Sequence of chain 1.D:
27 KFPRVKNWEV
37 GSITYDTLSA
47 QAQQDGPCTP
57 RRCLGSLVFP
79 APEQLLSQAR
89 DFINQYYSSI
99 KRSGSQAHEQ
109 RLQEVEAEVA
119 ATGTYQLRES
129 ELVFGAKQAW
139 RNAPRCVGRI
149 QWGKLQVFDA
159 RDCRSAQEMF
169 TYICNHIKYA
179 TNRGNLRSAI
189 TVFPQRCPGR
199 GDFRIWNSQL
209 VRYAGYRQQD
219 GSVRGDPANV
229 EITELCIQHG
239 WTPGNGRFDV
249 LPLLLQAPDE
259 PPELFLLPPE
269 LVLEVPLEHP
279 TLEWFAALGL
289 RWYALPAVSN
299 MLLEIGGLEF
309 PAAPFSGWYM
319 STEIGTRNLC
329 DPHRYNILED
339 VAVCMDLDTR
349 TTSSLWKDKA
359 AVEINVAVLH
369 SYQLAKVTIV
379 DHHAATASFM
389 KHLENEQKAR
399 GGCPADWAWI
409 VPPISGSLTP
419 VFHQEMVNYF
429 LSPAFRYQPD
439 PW

Binding-site contacts:
Ligand atom C08 contacts residue GLU321 of chain 1.D at 3.3 Å.
Ligand atom C11 contacts residue HEM1 of chain 1.EA at 3.6 Å.
Ligand atom N20 contacts residue HEM1 of chain 1.EA at 3.8 Å.
Ligand atom C22 contacts residue PHE65 of chain 1.D at 3.7 Å (hydrophobic).
Ligand atom C02 contacts residue TRP316 of chain 1.D at 3.7 Å (hydrophobic).
Ligand atom C21 contacts residue TYR435 of chain 1.D at 3.4 Å (hydrophobic).
Ligand atom C12 contacts residue VAL296 of chain 1.D at 3.4 Å (hydrophobic).
Ligand atom C18 contacts residue HEM1 of chain 1.EA at 3.3 Å.
Ligand atom C05 contacts residue VAL296 of chain 1.D at 3.7 Å (hydrophobic).
Ligand atom C06 contacts residue GLU321 of chain 1.D at 3.4 Å.
Ligand atom C02 contacts residue HEM1 of chain 1.EA at 3.6 Å.
Ligand atom C07 contacts residue PHE313 of chain 1.D at 3.6 Å (hydrophobic).
Ligand atom C15 contacts residue HEM1 of chain 1.EA at 3.5 Å.
Ligand atom C22 contacts residue VAL64 of chain 1.D at 3.6 Å (hydrophobic).
Ligand atom C07 contacts residue GLY315 of chain 1.D at 3.7 Å.
Ligand atom F13 contacts residue PHE313 of chain 1.D at 3.6 Å.
Ligand atom N02 contacts residue TRP316 of chain 1.D at 2.8 Å (h-bond).
Ligand atom C07 contacts residue PRO294 of chain 1.D at 3.9 Å (hydrophobic).
Ligand atom C09 contacts residue HEM1 of chain 1.EA at 3.5 Å.
Ligand atom F13 contacts residue HEM1 of chain 1.EA at 2.9 Å.
Ligand atom C19 contacts residue TRP407 of chain 1.D at 3.9 Å (hydrophobic).
Ligand atom C03 contacts residue HEM1 of chain 1.EA at 3.2 Å.
Ligand atom C14 contacts residue HEM1 of chain 1.EA at 3.0 Å.
Ligand atom C09 contacts residue GLU321 of chain 1.D at 3.4 Å.
Ligand atom C19 contacts residue HEM1 of chain 1.EA at 3.0 Å.
Ligand atom C13 contacts residue HEM1 of chain 1.EA at 3.2 Å.
Ligand atom C04 contacts residue HEM1 of chain 1.EA at 3.9 Å.
Ligand atom N02 contacts residue HEM1 of chain 1.EA at 3.3 Å.
Ligand atom N01 contacts residue GLU321 of chain 1.D at 2.6 Å (salt-bridge).
Ligand atom C07 contacts residue HEM1 of chain 1.EA at 3.5 Å.
Ligand atom C21 contacts residue PHE65 of chain 1.D at 3.5 Å (hydrophobic).
Ligand atom C13 contacts residue VAL296 of chain 1.D at 3.3 Å (hydrophobic).
Ligand atom C16 contacts residue HEM1 of chain 1.EA at 3.1 Å.
Ligand atom F13 contacts residue VAL296 of chain 1.D at 3.4 Å.
Ligand atom C12 contacts residue HEM1 of chain 1.EA at 3.8 Å.
Ligand atom N02 contacts residue TYR317 of chain 1.D at 3.7 Å.
Ligand atom N02 contacts residue MET318 of chain 1.D at 3.8 Å.
Ligand atom F13 contacts residue MET299 of chain 1.D at 3.4 Å.
Ligand atom C02 contacts residue GLU321 of chain 1.D at 3.5 Å.
Ligand atom N02 contacts residue GLU321 of chain 1.D at 2.7 Å (salt-bridge).

This small molecule binds to this protein.
Small molecule (SMILES): Cc1cc(N)nc(CCc2cc(F)cc(CCCN(C)C)c2)c1